A protein and the small-molecule ligand that binds it are described below.
Small molecule (SMILES): COc1nc(C(=O)[C@H]2C[C@@H]2C(=O)O)ncc1N(CC1CC1)c1cccc2ccccc12

Sequence of chain 1.H:
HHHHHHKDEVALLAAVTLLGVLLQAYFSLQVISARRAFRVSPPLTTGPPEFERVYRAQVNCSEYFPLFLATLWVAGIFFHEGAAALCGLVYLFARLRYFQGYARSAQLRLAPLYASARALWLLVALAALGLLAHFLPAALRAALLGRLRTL

Binding-site contacts:
Ligand atom C27 contacts residue ALA119 of chain 1.H at 3.7 Å (hydrophobic).
Ligand atom C9 contacts residue TRP123 of chain 1.H at 3.4 Å (hydrophobic).
Ligand atom O22 contacts residue ARG111 of chain 1.H at 2.8 Å (salt-bridge).
Ligand atom C10 contacts residue LEU122 of chain 1.H at 3.5 Å (hydrophobic).
Ligand atom O22 contacts residue TYR100 of chain 1.H at 2.5 Å (h-bond).
Ligand atom C20 contacts residue LEU115 of chain 1.H at 3.8 Å (hydrophobic).
Ligand atom C1 contacts residue ALA27 of chain 1.G at 3.5 Å (hydrophobic).
Ligand atom C25 contacts residue TYR66 of chain 1.H at 3.5 Å (hydrophobic).
Ligand atom C1 contacts residue TYR66 of chain 1.H at 3.4 Å (hydrophobic).
Ligand atom C3 contacts residue ALA27 of chain 1.G at 3.7 Å (hydrophobic).
Ligand atom C20 contacts residue TYR100 of chain 1.H at 3.5 Å (hydrophobic).
Ligand atom C30 contacts residue ALA27 of chain 1.G at 3.7 Å (hydrophobic).
Ligand atom N14 contacts residue TYR66 of chain 1.H at 3.4 Å (h-bond).
Ligand atom O21 contacts residue ARG111 of chain 1.H at 2.9 Å (salt-bridge).
Ligand atom C8 contacts residue TRP123 of chain 1.H at 3.5 Å (hydrophobic).
Ligand atom O22 contacts residue ASN62 of chain 1.H at 3.8 Å.
Ligand atom C8 contacts residue ALA119 of chain 1.H at 3.7 Å (hydrophobic).
Ligand atom C15 contacts residue LEU115 of chain 1.H at 3.7 Å (hydrophobic).
Ligand atom C4 contacts residue LEU122 of chain 1.H at 3.6 Å (hydrophobic).
Ligand atom C27 contacts residue SER118 of chain 1.H at 3.8 Å.
Ligand atom C19 contacts residue TYR100 of chain 1.H at 3.5 Å (hydrophobic).
Ligand atom C9 contacts residue LEU122 of chain 1.H at 3.8 Å (hydrophobic).
Ligand atom C6 contacts residue TYR66 of chain 1.H at 3.4 Å (hydrophobic).
Ligand atom O23 contacts residue TYR66 of chain 1.H at 3.7 Å.
Ligand atom C16 contacts residue TYR66 of chain 1.H at 3.8 Å (hydrophobic).
Ligand atom O26 contacts residue ALA119 of chain 1.H at 3.8 Å.
Ligand atom C2 contacts residue VAL23 of chain 1.G at 3.7 Å (hydrophobic).
Ligand atom C15 contacts residue TYR66 of chain 1.H at 3.5 Å (hydrophobic).
Ligand atom C19 contacts residue ASN62 of chain 1.H at 3.6 Å.
Ligand atom N24 contacts residue TYR66 of chain 1.H at 3.5 Å.
Ligand atom C2 contacts residue ALA27 of chain 1.G at 3.4 Å (hydrophobic).
Ligand atom C20 contacts residue ARG111 of chain 1.H at 3.6 Å.
Ligand atom O23 contacts residue ARG97 of chain 1.H at 3.0 Å (salt-bridge).
Ligand atom N24 contacts residue ARG97 of chain 1.H at 3.3 Å (salt-bridge).
Ligand atom C27 contacts residue ARG97 of chain 1.H at 3.2 Å.
Ligand atom O26 contacts residue LEU122 of chain 1.H at 3.8 Å.
Ligand atom C13 contacts residue TYR66 of chain 1.H at 3.7 Å (hydrophobic).
Ligand atom C2 contacts residue LEU69 of chain 1.H at 3.5 Å (hydrophobic).
Ligand atom C16 contacts residue LEU115 of chain 1.H at 3.4 Å (hydrophobic).
Ligand atom O23 contacts residue LEU115 of chain 1.H at 3.4 Å.

Sequence of chain 1.G:
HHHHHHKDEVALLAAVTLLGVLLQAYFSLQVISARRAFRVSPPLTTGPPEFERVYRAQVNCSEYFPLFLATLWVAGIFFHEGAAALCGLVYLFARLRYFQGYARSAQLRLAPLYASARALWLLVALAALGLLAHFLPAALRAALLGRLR